Binding-site contacts:
Ligand atom O6 contacts residue TYR69 of chain 1.B at 2.9 Å (h-bond).
Ligand atom C6 contacts residue TYR29 of chain 1.B at 3.9 Å (hydrophobic).
Ligand atom O5 contacts residue ASP68 of chain 1.B at 2.9 Å (salt-bridge).
Ligand atom C2 contacts residue GLY67 of chain 1.B at 4.5 Å.
Ligand atom O4 contacts residue ASP71 of chain 1.B at 2.6 Å (salt-bridge).
Ligand atom O6 contacts residue ASP71 of chain 1.B at 2.7 Å (salt-bridge).
Ligand atom O6 contacts residue SER66 of chain 1.B at 4.2 Å.
Ligand atom C5 contacts residue GLY67 of chain 1.B at 4.3 Å.
Ligand atom O3 contacts residue GLY91 of chain 1.B at 2.9 Å (h-bond).
Ligand atom O4 contacts residue GLY90 of chain 1.B at 3.7 Å.
Ligand atom O5 contacts residue GLY67 of chain 1.B at 3.6 Å.
Ligand atom C6 contacts residue ASP68 of chain 1.B at 3.7 Å.
Ligand atom C1 contacts residue GLY67 of chain 1.B at 4.3 Å.
Ligand atom O3 contacts residue GLY90 of chain 1.B at 3.9 Å.
Ligand atom C6 contacts residue GLY67 of chain 1.B at 4.3 Å.
Ligand atom C1 contacts residue ASP68 of chain 1.B at 3.7 Å.
Ligand atom O1 contacts residue ASP68 of chain 1.B at 2.9 Å (salt-bridge).
Ligand atom C6 contacts residue ASP71 of chain 1.B at 3.6 Å.
Ligand atom O4 contacts residue GLY91 of chain 1.B at 3.4 Å (h-bond).
Ligand atom C4 contacts residue ASP71 of chain 1.B at 3.4 Å.
Ligand atom O1 contacts residue GLY67 of chain 1.B at 4.1 Å.
Ligand atom O5 contacts residue TYR69 of chain 1.B at 4.5 Å.
Ligand atom O6 contacts residue ASP68 of chain 1.B at 3.1 Å (salt-bridge).
Ligand atom C3 contacts residue GLY91 of chain 1.B at 3.8 Å.
Ligand atom O4 contacts residue TYR29 of chain 1.B at 3.9 Å.
Ligand atom C4 contacts residue GLY90 of chain 1.B at 4.3 Å.
Ligand atom O6 contacts residue GLY67 of chain 1.B at 3.1 Å (h-bond).
Ligand atom C5 contacts residue ASP71 of chain 1.B at 4.1 Å.
Ligand atom C6 contacts residue TYR69 of chain 1.B at 3.6 Å (hydrophobic).
Ligand atom C5 contacts residue ASP68 of chain 1.B at 3.9 Å.
Ligand atom C4 contacts residue GLY67 of chain 1.B at 4.5 Å.
Ligand atom C4 contacts residue GLY91 of chain 1.B at 3.4 Å.

A protein and the small-molecule ligand that binds it are described below.
Small molecule (SMILES): OC[C@H]1O[C@@H](O)[C@H](O)[C@@H](O)[C@@H]1O

Sequence of chain 1.B:
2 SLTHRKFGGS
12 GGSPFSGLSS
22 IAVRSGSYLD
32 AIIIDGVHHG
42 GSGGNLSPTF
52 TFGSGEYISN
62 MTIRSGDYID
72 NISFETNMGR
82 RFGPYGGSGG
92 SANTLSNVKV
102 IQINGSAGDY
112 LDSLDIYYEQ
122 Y